The small molecule below binds the protein below.
Small molecule (SMILES): Nc1nc2c(ncn2[C@H]2C[C@H](O)[C@@H](CO[P](=O)(O)O[P](=O)(O)OP(=O)(O)O)O2)c(=O)[nH]1

Sequence of chain 1.F:
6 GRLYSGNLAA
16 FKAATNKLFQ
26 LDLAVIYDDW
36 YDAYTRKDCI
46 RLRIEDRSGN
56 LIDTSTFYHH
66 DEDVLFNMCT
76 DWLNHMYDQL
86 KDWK

Sequence of chain 1.K:
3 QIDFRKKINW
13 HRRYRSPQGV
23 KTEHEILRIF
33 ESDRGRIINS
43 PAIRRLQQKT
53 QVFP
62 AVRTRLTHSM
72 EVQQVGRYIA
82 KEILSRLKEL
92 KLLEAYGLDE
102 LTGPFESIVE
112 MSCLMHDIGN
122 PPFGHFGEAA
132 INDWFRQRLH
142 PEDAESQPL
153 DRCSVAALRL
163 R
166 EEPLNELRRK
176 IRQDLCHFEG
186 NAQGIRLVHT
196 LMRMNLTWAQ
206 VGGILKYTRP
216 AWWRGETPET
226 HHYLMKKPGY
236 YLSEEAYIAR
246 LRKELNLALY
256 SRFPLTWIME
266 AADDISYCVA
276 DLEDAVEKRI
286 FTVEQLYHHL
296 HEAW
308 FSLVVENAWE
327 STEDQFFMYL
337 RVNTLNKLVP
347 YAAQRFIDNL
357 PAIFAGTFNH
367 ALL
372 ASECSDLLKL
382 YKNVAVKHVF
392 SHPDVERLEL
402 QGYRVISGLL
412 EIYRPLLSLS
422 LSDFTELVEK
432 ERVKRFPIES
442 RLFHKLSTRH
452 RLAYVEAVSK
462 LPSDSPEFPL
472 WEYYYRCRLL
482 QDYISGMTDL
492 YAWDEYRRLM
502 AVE

Binding-site contacts:
Ligand atom N3 contacts residue ARG7 of chain 1.F at 3.5 Å (salt-bridge).
Ligand atom N1 contacts residue ARG7 of chain 1.F at 3.5 Å (salt-bridge).
Ligand atom PB contacts residue GLY6 of chain 1.F at 3.9 Å.
Ligand atom O1G contacts residue TYR212 of chain 1.K at 3.9 Å.
Ligand atom O5' contacts residue TYR272 of chain 1.K at 3.4 Å.
Ligand atom N9 contacts residue ARG7 of chain 1.F at 3.7 Å.
Ligand atom O1B contacts residue ASP268 of chain 1.K at 3.6 Å (salt-bridge).
Ligand atom O2G contacts residue ASN186 of chain 1.K at 3.8 Å.
Ligand atom O3' contacts residue GLN53 of chain 1.K at 3.6 Å.
Ligand atom PA contacts residue TYR272 of chain 1.K at 3.7 Å.
Ligand atom O3G contacts residue LYS232 of chain 1.K at 3.5 Å (salt-bridge).
Ligand atom N7 contacts residue PHE391 of chain 1.K at 3.7 Å.
Ligand atom C8 contacts residue ARG7 of chain 1.F at 3.7 Å.
Ligand atom C6 contacts residue PHE391 of chain 1.K at 3.8 Å (hydrophobic).
Ligand atom C8 contacts residue PHE391 of chain 1.K at 3.6 Å (hydrophobic).
Ligand atom C4 contacts residue ARG7 of chain 1.F at 3.4 Å.
Ligand atom O3B contacts residue GLY6 of chain 1.F at 3.6 Å.
Ligand atom O3' contacts residue TYR272 of chain 1.K at 3.5 Å (h-bond).
Ligand atom O2A contacts residue ARG7 of chain 1.F at 3.3 Å (salt-bridge).
Ligand atom O3A contacts residue GLY6 of chain 1.F at 3.1 Å (h-bond).
Ligand atom C6 contacts residue ARG7 of chain 1.F at 3.5 Å.
Ligand atom O4' contacts residue ARG7 of chain 1.F at 3.4 Å (salt-bridge).
Ligand atom C4 contacts residue PHE391 of chain 1.K at 3.7 Å (hydrophobic).
Ligand atom C5 contacts residue PHE391 of chain 1.K at 3.6 Å (hydrophobic).
Ligand atom N7 contacts residue ARG7 of chain 1.F at 3.5 Å (salt-bridge).
Ligand atom C5 contacts residue ARG7 of chain 1.F at 3.4 Å.
Ligand atom C3' contacts residue TYR272 of chain 1.K at 3.6 Å (hydrophobic).
Ligand atom O1A contacts residue ARG7 of chain 1.F at 3.4 Å (salt-bridge).
Ligand atom C8 contacts residue TYR272 of chain 1.K at 3.5 Å (hydrophobic).
Ligand atom N2 contacts residue VAL396 of chain 1.K at 3.7 Å.
Ligand atom O3G contacts residue TYR212 of chain 1.K at 3.7 Å.
Ligand atom O2A contacts residue GLY6 of chain 1.F at 2.9 Å (h-bond).
Ligand atom N9 contacts residue PHE391 of chain 1.K at 3.7 Å.
Ligand atom C2 contacts residue ARG7 of chain 1.F at 3.7 Å.
Ligand atom O1G contacts residue LYS211 of chain 1.K at 3.2 Å (salt-bridge).
Ligand atom N2 contacts residue GLU400 of chain 1.K at 3.0 Å (salt-bridge).
Ligand atom O2A contacts residue TYR272 of chain 1.K at 2.6 Å (h-bond).
Ligand atom C2 contacts residue GLU400 of chain 1.K at 3.8 Å.
Ligand atom PA contacts residue GLY6 of chain 1.F at 3.6 Å.
Ligand atom N1 contacts residue GLU400 of chain 1.K at 3.7 Å.